The protein below binds the small molecule below.
Small molecule (SMILES): CC(=O)N[C@H]1[C@H](O[C@H]2[C@H](O)[C@@H](NC(C)=O)CO[C@@H]2CO)O[C@H](CO)[C@@H](O[C@@H]2O[C@H](CO)[C@@H](O)[C@H](O)[C@@H]2O)[C@@H]1O

Binding-site contacts:
Ligand atom C2 contacts residue ARG216 of chain 2.A at 4.2 Å.
Ligand atom C1 contacts residue ARG216 of chain 2.A at 4.0 Å.
Ligand atom O3 contacts residue ARG216 of chain 2.A at 3.9 Å.
Ligand atom C7 contacts residue NAG1 of chain 1.I at 4.1 Å.
Ligand atom C5 contacts residue LEU238 of chain 1.A at 4.3 Å (hydrophobic).
Ligand atom C7 contacts residue PRO215 of chain 2.A at 4.2 Å (hydrophobic).
Ligand atom C1 contacts residue LEU238 of chain 1.A at 4.4 Å (hydrophobic).
Ligand atom C3 contacts residue ASN159 of chain 1.A at 3.8 Å.
Ligand atom C2 contacts residue ASN159 of chain 1.A at 2.5 Å.
Ligand atom N2 contacts residue SER213 of chain 2.A at 3.0 Å (h-bond).
Ligand atom C6 contacts residue ARG216 of chain 2.A at 4.3 Å.
Ligand atom O7 contacts residue NAG1 of chain 1.I at 4.1 Å.
Ligand atom C3 contacts residue ARG216 of chain 2.A at 4.4 Å.
Ligand atom O7 contacts residue ARG214 of chain 2.A at 4.0 Å.
Ligand atom O3 contacts residue SER213 of chain 2.A at 4.1 Å.
Ligand atom C1 contacts residue SER213 of chain 2.A at 4.3 Å.
Ligand atom O7 contacts residue ARG216 of chain 2.A at 2.9 Å (salt-bridge).
Ligand atom N2 contacts residue ASN159 of chain 1.A at 3.0 Å (h-bond).
Ligand atom C4 contacts residue ARG216 of chain 2.A at 4.1 Å.
Ligand atom O7 contacts residue PRO215 of chain 2.A at 3.6 Å.
Ligand atom C5 contacts residue ASN219 of chain 2.A at 4.3 Å.
Ligand atom O7 contacts residue ASN159 of chain 1.A at 3.8 Å.
Ligand atom C6 contacts residue LEU238 of chain 1.A at 4.4 Å (hydrophobic).
Ligand atom C7 contacts residue ASN159 of chain 1.A at 3.6 Å.
Ligand atom C5 contacts residue ASN159 of chain 1.A at 3.6 Å.
Ligand atom C3 contacts residue SER213 of chain 2.A at 3.8 Å.
Ligand atom C7 contacts residue ARG216 of chain 2.A at 3.9 Å.
Ligand atom C7 contacts residue SER213 of chain 2.A at 3.7 Å.
Ligand atom C8 contacts residue NAG1 of chain 1.I at 3.9 Å.
Ligand atom C1 contacts residue ASN159 of chain 1.A at 1.4 Å.
Ligand atom C4 contacts residue ASN159 of chain 1.A at 4.2 Å.
Ligand atom C8 contacts residue PRO215 of chain 2.A at 4.1 Å (hydrophobic).
Ligand atom O5 contacts residue LEU238 of chain 1.A at 4.0 Å.
Ligand atom C8 contacts residue SER213 of chain 2.A at 3.4 Å.
Ligand atom C2 contacts residue SER213 of chain 2.A at 3.9 Å.
Ligand atom C8 contacts residue ARG216 of chain 2.A at 4.3 Å.
Ligand atom O5 contacts residue ARG216 of chain 2.A at 4.3 Å.
Ligand atom O5 contacts residue ASN159 of chain 1.A at 2.3 Å (h-bond).
Ligand atom C8 contacts residue ILE236 of chain 1.A at 4.0 Å (hydrophobic).

Sequence of chain 2.A:
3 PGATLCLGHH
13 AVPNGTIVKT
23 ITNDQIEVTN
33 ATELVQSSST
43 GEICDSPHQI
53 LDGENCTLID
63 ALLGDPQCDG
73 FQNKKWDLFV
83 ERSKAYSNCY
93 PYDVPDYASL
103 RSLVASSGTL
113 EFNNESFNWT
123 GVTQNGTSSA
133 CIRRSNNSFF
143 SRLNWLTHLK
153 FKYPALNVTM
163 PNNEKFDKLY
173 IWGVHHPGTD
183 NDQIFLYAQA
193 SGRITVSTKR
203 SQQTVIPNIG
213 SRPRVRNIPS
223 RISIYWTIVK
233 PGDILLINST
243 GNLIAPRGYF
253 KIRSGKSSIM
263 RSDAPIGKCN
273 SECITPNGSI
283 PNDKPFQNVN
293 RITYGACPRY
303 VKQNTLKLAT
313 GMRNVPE

Sequence of chain 1.A:
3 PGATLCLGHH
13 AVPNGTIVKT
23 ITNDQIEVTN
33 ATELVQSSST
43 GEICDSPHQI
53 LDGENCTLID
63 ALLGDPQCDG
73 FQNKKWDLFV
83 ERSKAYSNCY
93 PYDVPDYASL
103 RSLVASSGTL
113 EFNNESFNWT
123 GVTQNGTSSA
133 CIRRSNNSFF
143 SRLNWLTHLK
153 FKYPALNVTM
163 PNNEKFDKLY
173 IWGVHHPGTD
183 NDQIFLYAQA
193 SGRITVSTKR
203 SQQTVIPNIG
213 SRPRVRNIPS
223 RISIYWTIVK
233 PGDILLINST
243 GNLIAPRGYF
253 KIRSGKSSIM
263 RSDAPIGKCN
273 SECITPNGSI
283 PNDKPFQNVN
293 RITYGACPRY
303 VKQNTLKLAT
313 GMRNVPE